Binding-site contacts:
Ligand atom N7 contacts residue GLU74 of chain 8.A at 3.3 Å (salt-bridge).
Ligand atom N1 contacts residue LYS100 of chain 8.A at 3.8 Å.
Ligand atom C4 contacts residue TYR54 of chain 6.A at 3.4 Å (hydrophobic).
Ligand atom C8 contacts residue GLU74 of chain 8.A at 3.7 Å.
Ligand atom N9 contacts residue VAL52 of chain 6.A at 3.7 Å.
Ligand atom N7 contacts residue LEU72 of chain 8.A at 4.2 Å.
Ligand atom O19 contacts residue GLU22 of chain 8.A at 3.7 Å.
Ligand atom O20 contacts residue GLU74 of chain 8.A at 4.2 Å.
Ligand atom C15 contacts residue GLU22 of chain 8.A at 3.9 Å.
Ligand atom N10 contacts residue GLU74 of chain 8.A at 3.1 Å (salt-bridge).
Ligand atom O20 contacts residue LEU72 of chain 8.A at 3.1 Å.
Ligand atom C15 contacts residue GLY17 of chain 8.A at 3.5 Å.
Ligand atom O20 contacts residue ASN71 of chain 8.A at 3.5 Å (h-bond).
Ligand atom C15 contacts residue LYS100 of chain 8.A at 3.0 Å.
Ligand atom O19 contacts residue LYS100 of chain 8.A at 4.3 Å.
Ligand atom C2 contacts residue TYR54 of chain 6.A at 3.7 Å (hydrophobic).
Ligand atom N1 contacts residue ASN71 of chain 8.A at 3.9 Å.
Ligand atom C11 contacts residue TYR54 of chain 6.A at 4.3 Å (hydrophobic).
Ligand atom N9 contacts residue HIS53 of chain 6.A at 3.8 Å.
Ligand atom C8 contacts residue VAL52 of chain 6.A at 3.6 Å (hydrophobic).
Ligand atom O19 contacts residue ALA18 of chain 8.A at 3.9 Å.
Ligand atom O20 contacts residue TYR54 of chain 6.A at 3.8 Å.
Ligand atom C15 contacts residue ASN71 of chain 8.A at 3.1 Å.
Ligand atom C15 contacts residue ALA18 of chain 8.A at 3.4 Å (hydrophobic).
Ligand atom N10 contacts residue VAL52 of chain 6.A at 2.7 Å (h-bond).
Ligand atom C8 contacts residue TYR54 of chain 6.A at 3.3 Å (hydrophobic).
Ligand atom C2 contacts residue LEU73 of chain 8.A at 4.1 Å (hydrophobic).
Ligand atom C6 contacts residue ALA18 of chain 8.A at 4.3 Å (hydrophobic).
Ligand atom N10 contacts residue THR51 of chain 6.A at 3.4 Å (h-bond).
Ligand atom C3 contacts residue TYR54 of chain 6.A at 3.2 Å (hydrophobic).
Ligand atom O20 contacts residue LEU73 of chain 8.A at 2.9 Å (h-bond).
Ligand atom N10 contacts residue TYR54 of chain 6.A at 3.5 Å.
Ligand atom N7 contacts residue TYR54 of chain 6.A at 3.0 Å (h-bond).
Ligand atom C2 contacts residue LEU72 of chain 8.A at 3.7 Å (hydrophobic).
Ligand atom C3 contacts residue LEU72 of chain 8.A at 3.9 Å (hydrophobic).
Ligand atom C2 contacts residue ASN71 of chain 8.A at 3.9 Å.
Ligand atom C8 contacts residue THR51 of chain 6.A at 4.1 Å.
Ligand atom C11 contacts residue HIS53 of chain 6.A at 3.1 Å.
Ligand atom N9 contacts residue TYR54 of chain 6.A at 3.5 Å.
Ligand atom N5 contacts residue TYR54 of chain 6.A at 3.8 Å.

Sequence of chain 8.A:
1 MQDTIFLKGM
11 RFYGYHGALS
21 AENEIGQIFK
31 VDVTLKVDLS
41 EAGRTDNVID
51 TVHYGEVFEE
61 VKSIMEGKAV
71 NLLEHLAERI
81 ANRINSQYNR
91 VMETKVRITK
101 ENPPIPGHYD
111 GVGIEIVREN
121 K

The small molecule below binds the protein below.
Small molecule (SMILES): Cn1c(=O)c2nc(N)[nH]c2n(C)c1=O

Sequence of chain 6.A:
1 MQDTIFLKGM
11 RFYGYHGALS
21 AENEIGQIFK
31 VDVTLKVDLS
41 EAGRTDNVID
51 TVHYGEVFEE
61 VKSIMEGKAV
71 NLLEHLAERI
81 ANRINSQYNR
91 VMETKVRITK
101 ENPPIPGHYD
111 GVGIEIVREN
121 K